Sequence of chain 1.A:
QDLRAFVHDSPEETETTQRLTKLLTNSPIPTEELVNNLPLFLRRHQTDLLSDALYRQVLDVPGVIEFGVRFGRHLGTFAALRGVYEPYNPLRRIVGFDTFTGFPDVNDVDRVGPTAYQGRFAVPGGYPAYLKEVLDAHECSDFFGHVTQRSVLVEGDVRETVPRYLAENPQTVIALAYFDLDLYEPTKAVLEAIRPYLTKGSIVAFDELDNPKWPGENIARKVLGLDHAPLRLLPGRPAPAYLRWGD

This small molecule binds to this protein.
Small molecule (SMILES): N[C@@H](CCC(=O)O)C(=O)O

Binding-site contacts:
Ligand atom OE2 contacts residue TRP223 of chain 1.A at 3.0 Å (h-bond).
Ligand atom OXT contacts residue NA1 of chain 1.M at 2.9 Å (h-bond).
Ligand atom CB contacts residue PHE130 of chain 1.A at 4.0 Å (hydrophobic).
Ligand atom C contacts residue NA1 of chain 1.M at 4.1 Å.
Ligand atom CD contacts residue PHE130 of chain 1.A at 4.0 Å (hydrophobic).
Ligand atom CD contacts residue TRP223 of chain 1.A at 3.8 Å (hydrophobic).
Ligand atom OXT contacts residue EDO1 of chain 1.N at 3.8 Å.
Ligand atom OXT contacts residue GLU217 of chain 1.A at 3.2 Å (salt-bridge).
Ligand atom N contacts residue NA1 of chain 1.M at 3.9 Å.
Ligand atom N contacts residue ASP191 of chain 1.A at 4.2 Å.
Ligand atom CG contacts residue TRP223 of chain 1.A at 4.2 Å (hydrophobic).
Ligand atom OE1 contacts residue PHE130 of chain 1.A at 3.3 Å.
Ligand atom OXT contacts residue ASP216 of chain 1.A at 3.5 Å (salt-bridge).
Ligand atom OE2 contacts residue LYS222 of chain 1.A at 3.8 Å.
Ligand atom N contacts residue GLU217 of chain 1.A at 2.7 Å (salt-bridge).
Ligand atom CA contacts residue ASP216 of chain 1.A at 3.7 Å.
Ligand atom CA contacts residue GLU217 of chain 1.A at 3.7 Å.
Ligand atom C contacts residue ASP216 of chain 1.A at 4.0 Å.
Ligand atom N contacts residue ASP189 of chain 1.A at 3.6 Å.
Ligand atom C contacts residue GLU217 of chain 1.A at 3.8 Å.
Ligand atom CB contacts residue GLU217 of chain 1.A at 4.1 Å.
Ligand atom N contacts residue ASP216 of chain 1.A at 2.7 Å (salt-bridge).
Ligand atom CG contacts residue GLU217 of chain 1.A at 3.5 Å.